Sequence of chain 1.B:
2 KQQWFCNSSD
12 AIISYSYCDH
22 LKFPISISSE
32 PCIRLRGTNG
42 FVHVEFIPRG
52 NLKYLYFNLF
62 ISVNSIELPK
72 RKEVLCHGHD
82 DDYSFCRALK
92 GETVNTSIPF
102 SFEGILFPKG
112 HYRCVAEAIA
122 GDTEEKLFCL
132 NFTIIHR

The small molecule below binds the protein below.
Small molecule (SMILES): CC(=O)N[C@@H]1[C@@H](O)[C@H](O)[C@@H](CO)O[C@H]1O

Binding-site contacts:
Ligand atom C1 contacts residue ASN96 of chain 1.B at 1.5 Å.
Ligand atom C2 contacts residue ASN96 of chain 1.B at 2.5 Å.
Ligand atom C8 contacts residue GLU46 of chain 1.B at 3.0 Å.
Ligand atom C7 contacts residue ASN96 of chain 1.B at 3.6 Å.
Ligand atom N2 contacts residue ASN96 of chain 1.B at 3.0 Å (h-bond).
Ligand atom C7 contacts residue GLU46 of chain 1.B at 3.3 Å.
Ligand atom C1 contacts residue GLU46 of chain 1.B at 4.2 Å.
Ligand atom O7 contacts residue GLU46 of chain 1.B at 4.4 Å.
Ligand atom C4 contacts residue ASN96 of chain 1.B at 4.3 Å.
Ligand atom C3 contacts residue ASN96 of chain 1.B at 3.9 Å.
Ligand atom N2 contacts residue GLU46 of chain 1.B at 3.0 Å (salt-bridge).
Ligand atom C2 contacts residue GLU46 of chain 1.B at 4.1 Å.
Ligand atom C5 contacts residue ASN96 of chain 1.B at 3.7 Å.
Ligand atom O7 contacts residue ASN96 of chain 1.B at 3.8 Å.
Ligand atom O5 contacts residue ASN96 of chain 1.B at 2.4 Å (h-bond).